A small-molecule ligand and the protein it binds are described below.
Small molecule (SMILES): OC[C@H]1O[C@@H](O)[C@H](O)[C@@H](F)[C@@H]1O

Binding-site contacts:
Ligand atom C3 contacts residue PHE474 of chain 1.C at 3.7 Å (hydrophobic).
Ligand atom O1 contacts residue HIS548 of chain 1.C at 3.0 Å (h-bond).
Ligand atom O1 contacts residue VAL546 of chain 1.C at 2.7 Å (h-bond).
Ligand atom F3 contacts residue THR169 of chain 1.C at 3.8 Å.
Ligand atom C3 contacts residue GLN448 of chain 1.C at 3.8 Å.
Ligand atom O4 contacts residue GLN448 of chain 1.C at 3.7 Å.
Ligand atom C4 contacts residue ASP452 of chain 1.C at 3.0 Å.
Ligand atom F3 contacts residue GLN448 of chain 1.C at 2.9 Å.
Ligand atom C6 contacts residue TYR456 of chain 1.C at 3.4 Å (hydrophobic).
Ligand atom C6 contacts residue ASP452 of chain 1.C at 3.8 Å.
Ligand atom O2 contacts residue ASN593 of chain 1.C at 2.6 Å (h-bond).
Ligand atom O6 contacts residue TYR456 of chain 1.C at 2.5 Å (h-bond).
Ligand atom C6 contacts residue PHE454 of chain 1.C at 3.8 Å (hydrophobic).
Ligand atom C4 contacts residue THR169 of chain 1.C at 4.2 Å.
Ligand atom O4 contacts residue ARG472 of chain 1.C at 3.2 Å.
Ligand atom C3 contacts residue ASN593 of chain 1.C at 3.5 Å.
Ligand atom C3 contacts residue ASP452 of chain 1.C at 4.2 Å.
Ligand atom F3 contacts residue FDA1 of chain 1.O at 3.5 Å.
Ligand atom C2 contacts residue HIS548 of chain 1.C at 3.2 Å.
Ligand atom C6 contacts residue ARG472 of chain 1.C at 4.2 Å.
Ligand atom O4 contacts residue PHE474 of chain 1.C at 3.9 Å.
Ligand atom O5 contacts residue FDA1 of chain 1.O at 3.9 Å.
Ligand atom C2 contacts residue ASN593 of chain 1.C at 3.6 Å.
Ligand atom F3 contacts residue ASN593 of chain 1.C at 3.0 Å.
Ligand atom C1 contacts residue FDA1 of chain 1.O at 3.9 Å.
Ligand atom C5 contacts residue ASP452 of chain 1.C at 4.0 Å.
Ligand atom C1 contacts residue HIS548 of chain 1.C at 3.1 Å.
Ligand atom C1 contacts residue VAL546 of chain 1.C at 3.0 Å (hydrophobic).
Ligand atom C2 contacts residue FDA1 of chain 1.O at 3.1 Å.
Ligand atom F3 contacts residue PHE474 of chain 1.C at 4.2 Å.
Ligand atom O6 contacts residue PHE454 of chain 1.C at 3.8 Å.
Ligand atom F3 contacts residue ASP452 of chain 1.C at 4.1 Å.
Ligand atom O4 contacts residue ASP452 of chain 1.C at 2.3 Å (salt-bridge).
Ligand atom O2 contacts residue HIS548 of chain 1.C at 2.3 Å (h-bond).
Ligand atom O1 contacts residue LEU547 of chain 1.C at 4.1 Å.
Ligand atom O2 contacts residue FDA1 of chain 1.O at 3.1 Å.
Ligand atom C3 contacts residue FDA1 of chain 1.O at 4.0 Å.
Ligand atom O5 contacts residue VAL546 of chain 1.C at 3.4 Å (h-bond).
Ligand atom O1 contacts residue FDA1 of chain 1.O at 3.3 Å.
Ligand atom O6 contacts residue LEU361 of chain 1.C at 4.0 Å.

Sequence of chain 1.C:
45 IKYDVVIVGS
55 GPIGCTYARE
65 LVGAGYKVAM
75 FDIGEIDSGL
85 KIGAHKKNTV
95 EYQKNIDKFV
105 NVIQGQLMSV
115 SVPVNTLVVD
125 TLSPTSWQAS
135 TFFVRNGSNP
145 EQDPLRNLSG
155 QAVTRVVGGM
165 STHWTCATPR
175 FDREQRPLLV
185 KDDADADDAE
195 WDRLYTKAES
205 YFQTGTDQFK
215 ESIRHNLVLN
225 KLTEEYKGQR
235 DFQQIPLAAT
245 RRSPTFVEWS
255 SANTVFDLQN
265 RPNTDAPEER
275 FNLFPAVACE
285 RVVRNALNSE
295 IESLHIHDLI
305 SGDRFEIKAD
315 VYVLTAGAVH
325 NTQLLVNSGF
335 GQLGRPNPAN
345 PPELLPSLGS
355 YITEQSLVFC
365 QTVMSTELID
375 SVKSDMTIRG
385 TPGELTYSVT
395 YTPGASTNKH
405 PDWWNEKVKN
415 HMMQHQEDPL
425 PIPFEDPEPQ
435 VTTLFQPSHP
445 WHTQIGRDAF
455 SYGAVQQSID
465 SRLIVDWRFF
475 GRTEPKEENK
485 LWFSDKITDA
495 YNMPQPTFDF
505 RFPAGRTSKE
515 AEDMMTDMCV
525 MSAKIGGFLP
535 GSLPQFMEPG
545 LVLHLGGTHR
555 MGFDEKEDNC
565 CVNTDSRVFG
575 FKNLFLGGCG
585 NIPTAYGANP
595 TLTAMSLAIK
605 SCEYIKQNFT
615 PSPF